This protein binds this small molecule.
Small molecule (SMILES): Cc1cc(CCCOc2c(C)cc(-n3nnc(C)n3)cc2C)on1

Binding-site contacts:
Ligand atom C5 contacts residue MET214 of chain 16.A at 3.7 Å (hydrophobic).
Ligand atom C4A contacts residue TYR144 of chain 16.A at 3.5 Å (hydrophobic).
Ligand atom C1B contacts residue ILE98 of chain 16.A at 3.6 Å (hydrophobic).
Ligand atom N1A contacts residue LEU217 of chain 16.A at 3.4 Å.
Ligand atom CM4 contacts residue TYR144 of chain 16.A at 3.8 Å (hydrophobic).
Ligand atom O1 contacts residue LEU100 of chain 16.A at 3.8 Å.
Ligand atom CM2 contacts residue ILE122 of chain 16.A at 3.9 Å (hydrophobic).
Ligand atom N2A contacts residue PHE179 of chain 16.A at 3.3 Å.
Ligand atom N1A contacts residue PHE179 of chain 16.A at 3.2 Å.
Ligand atom CM6 contacts residue LEU181 of chain 16.A at 3.8 Å (hydrophobic).
Ligand atom C1C contacts residue MET214 of chain 16.A at 3.4 Å (hydrophobic).
Ligand atom CM2 contacts residue ILE77 of chain 16.A at 3.9 Å (hydrophobic).
Ligand atom O1B contacts residue ILE98 of chain 16.A at 3.1 Å.
Ligand atom C4 contacts residue MET214 of chain 16.A at 4.0 Å (hydrophobic).
Ligand atom N3A contacts residue PHE179 of chain 16.A at 3.6 Å.
Ligand atom C3C contacts residue LEU181 of chain 16.A at 4.0 Å (hydrophobic).
Ligand atom C3 contacts residue LEU100 of chain 16.A at 3.7 Å (hydrophobic).
Ligand atom CM4 contacts residue VAL168 of chain 16.A at 3.9 Å (hydrophobic).
Ligand atom C5B contacts residue LEU181 of chain 16.A at 3.6 Å (hydrophobic).
Ligand atom C6B contacts residue LEU181 of chain 16.A at 3.5 Å (hydrophobic).
Ligand atom N5A contacts residue LEU217 of chain 16.A at 3.7 Å.
Ligand atom N1A contacts residue MET124 of chain 16.A at 3.9 Å.
Ligand atom C4 contacts residue LEU100 of chain 16.A at 3.8 Å (hydrophobic).
Ligand atom N2 contacts residue LEU100 of chain 16.A at 3.8 Å.
Ligand atom C5B contacts residue TYR144 of chain 16.A at 3.7 Å (hydrophobic).
Ligand atom C5 contacts residue LEU100 of chain 16.A at 4.0 Å (hydrophobic).
Ligand atom C1B contacts residue LEU181 of chain 16.A at 3.9 Å (hydrophobic).
Ligand atom N2A contacts residue TYR144 of chain 16.A at 4.0 Å.
Ligand atom CM4 contacts residue ALA166 of chain 16.A at 3.1 Å (hydrophobic).
Ligand atom CM3 contacts residue TYR190 of chain 16.A at 3.8 Å (hydrophobic).
Ligand atom CM6 contacts residue LEU184 of chain 16.A at 3.6 Å (hydrophobic).
Ligand atom N3A contacts residue TYR144 of chain 16.A at 3.2 Å.
Ligand atom C6B contacts residue ILE98 of chain 16.A at 3.8 Å (hydrophobic).
Ligand atom C4A contacts residue PHE179 of chain 16.A at 3.5 Å (hydrophobic).
Ligand atom C4 contacts residue TYR190 of chain 16.A at 3.8 Å (hydrophobic).
Ligand atom CM6 contacts residue TYR144 of chain 16.A at 3.7 Å (hydrophobic).
Ligand atom N2 contacts residue MET214 of chain 16.A at 3.7 Å.
Ligand atom N5A contacts residue PHE179 of chain 16.A at 3.2 Å.
Ligand atom O1 contacts residue MET214 of chain 16.A at 3.2 Å.
Ligand atom CM4 contacts residue TYR142 of chain 16.A at 3.9 Å (hydrophobic).

Sequence of chain 16.A:
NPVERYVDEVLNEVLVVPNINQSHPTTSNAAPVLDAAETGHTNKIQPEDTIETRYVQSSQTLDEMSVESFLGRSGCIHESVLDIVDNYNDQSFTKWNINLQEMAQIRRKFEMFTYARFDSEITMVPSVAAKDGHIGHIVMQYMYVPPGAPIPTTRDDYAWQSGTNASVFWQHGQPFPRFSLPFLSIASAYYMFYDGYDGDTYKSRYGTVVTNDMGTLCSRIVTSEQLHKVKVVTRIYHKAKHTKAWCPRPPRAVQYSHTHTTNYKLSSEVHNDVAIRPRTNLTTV